Sequence of chain 2.A:
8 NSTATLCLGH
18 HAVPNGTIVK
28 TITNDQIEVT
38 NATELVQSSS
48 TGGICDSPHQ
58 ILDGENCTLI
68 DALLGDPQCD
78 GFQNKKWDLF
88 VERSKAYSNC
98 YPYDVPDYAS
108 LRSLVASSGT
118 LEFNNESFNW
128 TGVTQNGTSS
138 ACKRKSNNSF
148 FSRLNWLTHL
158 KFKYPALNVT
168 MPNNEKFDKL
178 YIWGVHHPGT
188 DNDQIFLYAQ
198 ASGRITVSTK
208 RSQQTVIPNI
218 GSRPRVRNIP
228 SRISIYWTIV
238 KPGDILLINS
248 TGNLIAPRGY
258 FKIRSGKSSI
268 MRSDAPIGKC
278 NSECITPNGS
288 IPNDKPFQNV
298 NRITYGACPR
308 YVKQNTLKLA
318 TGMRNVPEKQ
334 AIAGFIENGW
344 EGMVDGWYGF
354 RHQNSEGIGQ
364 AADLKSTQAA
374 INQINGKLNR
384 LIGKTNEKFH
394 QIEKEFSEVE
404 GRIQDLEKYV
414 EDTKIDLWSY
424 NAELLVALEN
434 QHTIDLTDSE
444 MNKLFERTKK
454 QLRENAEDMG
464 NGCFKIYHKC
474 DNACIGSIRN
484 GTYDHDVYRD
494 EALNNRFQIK

Sequence of chain 1.A:
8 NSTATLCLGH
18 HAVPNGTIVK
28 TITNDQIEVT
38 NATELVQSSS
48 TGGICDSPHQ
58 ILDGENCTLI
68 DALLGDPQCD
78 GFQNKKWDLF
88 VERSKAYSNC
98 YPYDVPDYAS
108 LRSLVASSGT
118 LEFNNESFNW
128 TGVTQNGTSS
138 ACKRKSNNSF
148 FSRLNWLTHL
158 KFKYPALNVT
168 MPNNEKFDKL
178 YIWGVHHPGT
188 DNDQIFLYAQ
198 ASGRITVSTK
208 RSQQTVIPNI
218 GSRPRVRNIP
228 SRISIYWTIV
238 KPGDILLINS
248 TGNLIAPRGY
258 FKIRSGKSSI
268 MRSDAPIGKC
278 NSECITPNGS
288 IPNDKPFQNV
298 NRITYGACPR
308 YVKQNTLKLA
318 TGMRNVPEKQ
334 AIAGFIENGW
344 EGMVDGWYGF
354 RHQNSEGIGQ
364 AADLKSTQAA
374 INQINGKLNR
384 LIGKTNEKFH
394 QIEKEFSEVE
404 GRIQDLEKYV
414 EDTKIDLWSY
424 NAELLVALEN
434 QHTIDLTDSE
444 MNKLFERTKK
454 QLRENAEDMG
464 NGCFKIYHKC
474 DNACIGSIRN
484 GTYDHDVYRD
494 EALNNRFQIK

A small-molecule ligand and the protein it binds are described below.
Small molecule (SMILES): CC(=O)N[C@H]1[C@H](O[C@H]2[C@H](O)[C@@H](NC(C)=O)CO[C@@H]2CO)O[C@H](CO)[C@@H](O[C@H]2O[C@H](CO)[C@@H](O)[C@H](O)[C@@H]2O)[C@@H]1O

Binding-site contacts:
Ligand atom O5 contacts residue ASN165 of chain 1.A at 2.3 Å (h-bond).
Ligand atom O5 contacts residue LEU244 of chain 1.A at 4.1 Å.
Ligand atom O7 contacts residue ARG222 of chain 2.A at 2.8 Å (salt-bridge).
Ligand atom C2 contacts residue SER219 of chain 2.A at 4.0 Å.
Ligand atom C3 contacts residue ASN165 of chain 1.A at 3.8 Å.
Ligand atom C8 contacts residue PRO221 of chain 2.A at 4.1 Å (hydrophobic).
Ligand atom C8 contacts residue NAG1 of chain 1.C at 3.6 Å.
Ligand atom N2 contacts residue SER219 of chain 2.A at 3.0 Å (h-bond).
Ligand atom C8 contacts residue ILE242 of chain 1.A at 3.7 Å (hydrophobic).
Ligand atom C4 contacts residue ASN165 of chain 1.A at 4.2 Å.
Ligand atom C4 contacts residue ARG222 of chain 2.A at 4.2 Å.
Ligand atom C5 contacts residue LEU244 of chain 1.A at 4.3 Å (hydrophobic).
Ligand atom O6 contacts residue ARG222 of chain 2.A at 3.4 Å (salt-bridge).
Ligand atom C8 contacts residue THR187 of chain 2.A at 4.5 Å.
Ligand atom O7 contacts residue ARG220 of chain 2.A at 4.1 Å.
Ligand atom O7 contacts residue PRO221 of chain 2.A at 3.5 Å.
Ligand atom C7 contacts residue NAG1 of chain 1.C at 3.9 Å.
Ligand atom C2 contacts residue ASN165 of chain 1.A at 2.5 Å.
Ligand atom C1 contacts residue SER219 of chain 2.A at 4.4 Å.
Ligand atom O7 contacts residue NAG1 of chain 1.C at 3.9 Å.
Ligand atom O7 contacts residue ASN165 of chain 1.A at 3.8 Å.
Ligand atom C2 contacts residue ARG222 of chain 2.A at 4.1 Å.
Ligand atom C7 contacts residue ARG222 of chain 2.A at 3.9 Å.
Ligand atom O7 contacts residue NAG2 of chain 1.C at 4.5 Å.
Ligand atom C7 contacts residue ASN165 of chain 1.A at 3.6 Å.
Ligand atom C7 contacts residue PRO221 of chain 2.A at 4.2 Å (hydrophobic).
Ligand atom C6 contacts residue LEU244 of chain 1.A at 4.5 Å (hydrophobic).
Ligand atom C8 contacts residue SER219 of chain 2.A at 3.4 Å.
Ligand atom O3 contacts residue ASN225 of chain 2.A at 3.7 Å.
Ligand atom C3 contacts residue SER219 of chain 2.A at 3.9 Å.
Ligand atom C8 contacts residue NAG2 of chain 1.C at 4.2 Å.
Ligand atom C1 contacts residue ASN165 of chain 1.A at 1.4 Å.
Ligand atom O3 contacts residue ARG222 of chain 2.A at 3.7 Å.
Ligand atom O3 contacts residue SER219 of chain 2.A at 4.2 Å.
Ligand atom C5 contacts residue ASN165 of chain 1.A at 3.6 Å.
Ligand atom C8 contacts residue ARG222 of chain 2.A at 4.3 Å.
Ligand atom N2 contacts residue ASN165 of chain 1.A at 3.0 Å (h-bond).
Ligand atom O5 contacts residue ARG222 of chain 2.A at 4.3 Å.
Ligand atom C3 contacts residue ARG222 of chain 2.A at 4.3 Å.
Ligand atom C7 contacts residue SER219 of chain 2.A at 3.6 Å.